A protein and the small-molecule ligand that binds it are described below.
Small molecule (SMILES): CC(=O)N[C@@H]1[C@@H](O)[C@H](O)[C@@H](CO)O[C@H]1O

Sequence of chain 1.C:
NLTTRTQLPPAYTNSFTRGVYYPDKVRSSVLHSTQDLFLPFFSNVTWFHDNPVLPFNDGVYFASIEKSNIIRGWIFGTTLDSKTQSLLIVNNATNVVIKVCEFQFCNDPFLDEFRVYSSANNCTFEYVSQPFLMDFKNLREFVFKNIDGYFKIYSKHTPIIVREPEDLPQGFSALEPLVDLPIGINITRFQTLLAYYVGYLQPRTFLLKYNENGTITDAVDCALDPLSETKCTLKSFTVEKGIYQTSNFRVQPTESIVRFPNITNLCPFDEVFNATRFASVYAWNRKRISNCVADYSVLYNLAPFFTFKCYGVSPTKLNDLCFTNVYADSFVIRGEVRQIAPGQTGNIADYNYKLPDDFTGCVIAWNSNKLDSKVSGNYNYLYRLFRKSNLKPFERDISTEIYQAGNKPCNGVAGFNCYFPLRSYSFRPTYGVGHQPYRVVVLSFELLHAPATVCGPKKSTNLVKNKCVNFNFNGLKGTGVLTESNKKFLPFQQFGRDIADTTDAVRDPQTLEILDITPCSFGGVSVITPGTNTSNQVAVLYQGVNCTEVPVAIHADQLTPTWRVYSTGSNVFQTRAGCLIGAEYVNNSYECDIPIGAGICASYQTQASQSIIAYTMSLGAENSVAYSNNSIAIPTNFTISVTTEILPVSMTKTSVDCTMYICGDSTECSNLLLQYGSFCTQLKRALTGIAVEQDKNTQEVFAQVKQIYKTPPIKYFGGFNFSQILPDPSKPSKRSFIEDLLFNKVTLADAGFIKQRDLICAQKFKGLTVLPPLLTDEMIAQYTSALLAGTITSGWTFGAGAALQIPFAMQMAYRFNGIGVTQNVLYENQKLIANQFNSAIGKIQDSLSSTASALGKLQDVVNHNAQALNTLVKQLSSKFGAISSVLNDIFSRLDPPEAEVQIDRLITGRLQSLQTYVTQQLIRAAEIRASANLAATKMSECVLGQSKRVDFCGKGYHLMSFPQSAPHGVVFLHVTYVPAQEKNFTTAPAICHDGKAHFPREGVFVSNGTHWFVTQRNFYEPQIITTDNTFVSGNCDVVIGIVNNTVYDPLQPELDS

Binding-site contacts:
Ligand atom C5 contacts residue ASN61 of chain 1.C at 3.6 Å.
Ligand atom C8 contacts residue ASN61 of chain 1.C at 3.3 Å.
Ligand atom C7 contacts residue ASN61 of chain 1.C at 3.5 Å.
Ligand atom C2 contacts residue ASN61 of chain 1.C at 2.5 Å.
Ligand atom C4 contacts residue TYR28 of chain 1.C at 4.3 Å (hydrophobic).
Ligand atom C1 contacts residue TYR28 of chain 1.C at 4.2 Å (hydrophobic).
Ligand atom O5 contacts residue TYR28 of chain 1.C at 4.3 Å.
Ligand atom O6 contacts residue TYR28 of chain 1.C at 4.2 Å.
Ligand atom O7 contacts residue ASN61 of chain 1.C at 4.2 Å.
Ligand atom O7 contacts residue TYR28 of chain 1.C at 3.8 Å.
Ligand atom C2 contacts residue TYR28 of chain 1.C at 3.7 Å (hydrophobic).
Ligand atom C1 contacts residue ASN61 of chain 1.C at 1.4 Å.
Ligand atom O3 contacts residue TYR28 of chain 1.C at 4.4 Å.
Ligand atom C4 contacts residue ASN61 of chain 1.C at 4.2 Å.
Ligand atom C3 contacts residue ASN61 of chain 1.C at 3.8 Å.
Ligand atom O7 contacts residue THR63 of chain 1.C at 4.1 Å.
Ligand atom O5 contacts residue ASN61 of chain 1.C at 2.3 Å (h-bond).
Ligand atom N2 contacts residue TYR28 of chain 1.C at 4.5 Å.
Ligand atom N2 contacts residue ASN61 of chain 1.C at 3.0 Å (h-bond).
Ligand atom C7 contacts residue TYR28 of chain 1.C at 4.4 Å (hydrophobic).